Sequence of chain 1.A:
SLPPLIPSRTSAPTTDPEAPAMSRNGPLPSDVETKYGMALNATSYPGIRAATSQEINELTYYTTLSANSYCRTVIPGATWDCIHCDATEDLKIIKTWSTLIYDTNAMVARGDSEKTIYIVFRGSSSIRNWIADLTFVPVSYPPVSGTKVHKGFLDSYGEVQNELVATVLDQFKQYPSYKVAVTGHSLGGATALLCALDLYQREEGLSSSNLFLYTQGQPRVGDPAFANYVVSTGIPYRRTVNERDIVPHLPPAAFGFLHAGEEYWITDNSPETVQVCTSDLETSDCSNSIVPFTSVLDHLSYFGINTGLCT

A protein and the small-molecule ligand that binds it are described below.
Small molecule (SMILES): CC(=O)N[C@@H]1[C@@H](O)[C@H](O)[C@@H](CO)O[C@H]1O

Binding-site contacts:
Ligand atom C8 contacts residue VAL73 of chain 1.A at 4.2 Å (hydrophobic).
Ligand atom O6 contacts residue GLU74 of chain 1.A at 4.2 Å.
Ligand atom C8 contacts residue ASN82 of chain 1.A at 3.4 Å.
Ligand atom C5 contacts residue GLU74 of chain 1.A at 4.4 Å.
Ligand atom N2 contacts residue ASP72 of chain 1.A at 3.0 Å (salt-bridge).
Ligand atom O5 contacts residue GLU74 of chain 1.A at 4.1 Å.
Ligand atom O3 contacts residue ASP72 of chain 1.A at 4.0 Å.
Ligand atom C2 contacts residue ASP72 of chain 1.A at 3.4 Å.
Ligand atom C1 contacts residue ASN82 of chain 1.A at 1.4 Å.
Ligand atom C5 contacts residue ASN82 of chain 1.A at 3.6 Å.
Ligand atom C2 contacts residue ASN82 of chain 1.A at 2.4 Å.
Ligand atom C8 contacts residue THR84 of chain 1.A at 3.9 Å.
Ligand atom C3 contacts residue ASP72 of chain 1.A at 3.2 Å.
Ligand atom N2 contacts residue ASN82 of chain 1.A at 2.9 Å (h-bond).
Ligand atom O7 contacts residue THR84 of chain 1.A at 4.2 Å.
Ligand atom C3 contacts residue ASN82 of chain 1.A at 3.8 Å.
Ligand atom C8 contacts residue ASP72 of chain 1.A at 3.8 Å.
Ligand atom C1 contacts residue GLU74 of chain 1.A at 4.1 Å.
Ligand atom C1 contacts residue ASP72 of chain 1.A at 3.7 Å.
Ligand atom C6 contacts residue GLU74 of chain 1.A at 3.8 Å.
Ligand atom O5 contacts residue ASN82 of chain 1.A at 2.3 Å (h-bond).
Ligand atom C4 contacts residue ASP72 of chain 1.A at 4.3 Å.
Ligand atom C4 contacts residue ASN82 of chain 1.A at 4.2 Å.
Ligand atom C7 contacts residue ASN82 of chain 1.A at 3.2 Å.
Ligand atom O7 contacts residue ASN82 of chain 1.A at 3.2 Å (h-bond).
Ligand atom C7 contacts residue ASP72 of chain 1.A at 4.1 Å.